Binding-site contacts:
Ligand atom O7 contacts residue ASN64 of chain 3.B at 3.8 Å.
Ligand atom O7 contacts residue TRP359 of chain 3.B at 4.0 Å.
Ligand atom O5 contacts residue TRP359 of chain 3.B at 4.3 Å.
Ligand atom N2 contacts residue ASN64 of chain 3.B at 2.7 Å (h-bond).
Ligand atom C4 contacts residue TRP359 of chain 3.B at 4.3 Å (hydrophobic).
Ligand atom C3 contacts residue ASN64 of chain 3.B at 3.7 Å.
Ligand atom C2 contacts residue ASN64 of chain 3.B at 2.3 Å.
Ligand atom C3 contacts residue TRP359 of chain 3.B at 3.8 Å (hydrophobic).
Ligand atom C1 contacts residue ASN64 of chain 3.B at 1.4 Å.
Ligand atom C5 contacts residue ASN64 of chain 3.B at 3.7 Å.
Ligand atom N2 contacts residue TRP359 of chain 3.B at 3.5 Å (h-bond).
Ligand atom C7 contacts residue ASN64 of chain 3.B at 3.4 Å.
Ligand atom C8 contacts residue ASN64 of chain 3.B at 4.5 Å.
Ligand atom C1 contacts residue TRP359 of chain 3.B at 3.7 Å (hydrophobic).
Ligand atom C4 contacts residue ASN64 of chain 3.B at 4.2 Å.
Ligand atom C2 contacts residue TRP359 of chain 3.B at 4.1 Å (hydrophobic).
Ligand atom O3 contacts residue TRP359 of chain 3.B at 4.3 Å.
Ligand atom C5 contacts residue TRP359 of chain 3.B at 4.0 Å (hydrophobic).
Ligand atom O5 contacts residue ASN64 of chain 3.B at 2.4 Å (h-bond).
Ligand atom O4 contacts residue TRP359 of chain 3.B at 4.0 Å.
Ligand atom C7 contacts residue TRP359 of chain 3.B at 4.2 Å (hydrophobic).
Ligand atom C8 contacts residue TRP359 of chain 3.B at 3.7 Å (hydrophobic).

Sequence of chain 3.B:
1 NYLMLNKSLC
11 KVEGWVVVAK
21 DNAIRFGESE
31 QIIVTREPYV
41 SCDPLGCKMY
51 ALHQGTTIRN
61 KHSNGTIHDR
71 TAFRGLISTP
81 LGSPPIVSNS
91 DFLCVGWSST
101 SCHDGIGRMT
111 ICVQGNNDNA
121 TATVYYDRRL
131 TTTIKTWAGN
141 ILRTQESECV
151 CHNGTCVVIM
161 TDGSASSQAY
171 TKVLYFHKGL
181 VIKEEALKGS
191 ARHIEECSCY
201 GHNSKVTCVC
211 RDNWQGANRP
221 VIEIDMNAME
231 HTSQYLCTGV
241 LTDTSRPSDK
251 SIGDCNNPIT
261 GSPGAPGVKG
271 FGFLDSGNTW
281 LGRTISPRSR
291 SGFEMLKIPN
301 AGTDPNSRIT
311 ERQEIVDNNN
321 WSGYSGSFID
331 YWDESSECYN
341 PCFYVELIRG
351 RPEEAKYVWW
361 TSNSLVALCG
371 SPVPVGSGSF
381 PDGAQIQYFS

A small-molecule ligand and the protein it binds are described below.
Small molecule (SMILES): CC(=O)N[C@H]1[C@H](O[C@H]2[C@H](O)[C@@H](NC(C)=O)CO[C@@H]2CO)O[C@H](CO)[C@@H](O[C@@H]2O[C@H](CO)[C@@H](O)[C@H](O)[C@@H]2O)[C@@H]1O